This protein binds this small molecule.
Small molecule (SMILES): N[C@@H](CCC(=O)O)C(=O)O

Sequence of chain 1.C:
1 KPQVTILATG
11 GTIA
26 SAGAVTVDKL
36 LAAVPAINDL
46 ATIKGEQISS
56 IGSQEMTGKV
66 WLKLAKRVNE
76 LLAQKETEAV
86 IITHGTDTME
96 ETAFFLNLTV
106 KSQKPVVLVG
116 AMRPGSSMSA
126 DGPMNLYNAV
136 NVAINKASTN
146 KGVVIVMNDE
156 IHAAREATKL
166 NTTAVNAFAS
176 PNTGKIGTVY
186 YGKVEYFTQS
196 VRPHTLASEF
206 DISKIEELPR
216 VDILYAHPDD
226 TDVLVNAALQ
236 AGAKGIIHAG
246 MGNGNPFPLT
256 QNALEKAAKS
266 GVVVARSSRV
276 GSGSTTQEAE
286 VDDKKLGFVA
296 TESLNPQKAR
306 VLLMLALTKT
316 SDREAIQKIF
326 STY

Sequence of chain 1.D:
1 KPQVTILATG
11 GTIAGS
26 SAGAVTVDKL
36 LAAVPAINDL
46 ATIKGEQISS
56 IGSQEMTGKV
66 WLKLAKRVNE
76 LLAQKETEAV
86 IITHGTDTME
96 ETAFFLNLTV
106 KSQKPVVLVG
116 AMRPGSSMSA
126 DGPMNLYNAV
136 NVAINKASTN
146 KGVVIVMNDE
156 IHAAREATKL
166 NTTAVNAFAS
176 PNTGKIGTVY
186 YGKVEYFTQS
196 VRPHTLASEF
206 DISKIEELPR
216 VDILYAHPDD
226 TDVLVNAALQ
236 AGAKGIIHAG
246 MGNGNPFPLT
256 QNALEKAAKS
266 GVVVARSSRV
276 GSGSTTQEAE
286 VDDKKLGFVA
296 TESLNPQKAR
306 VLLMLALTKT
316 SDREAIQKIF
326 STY

Binding-site contacts:
Ligand atom N contacts residue ASN250 of chain 1.D at 3.5 Å (h-bond).
Ligand atom OXT contacts residue GLY57 of chain 1.C at 3.4 Å.
Ligand atom C contacts residue SER58 of chain 1.C at 3.6 Å.
Ligand atom CD contacts residue THR91 of chain 1.C at 3.6 Å.
Ligand atom N contacts residue GLN59 of chain 1.C at 3.9 Å.
Ligand atom OE2 contacts residue HIS89 of chain 1.C at 4.5 Å.
Ligand atom CA contacts residue GLU285 of chain 1.D at 3.1 Å.
Ligand atom OE2 contacts residue ALA116 of chain 1.C at 3.3 Å (h-bond).
Ligand atom N contacts residue ASP92 of chain 1.C at 2.9 Å (salt-bridge).
Ligand atom CA contacts residue GLN59 of chain 1.C at 3.5 Å.
Ligand atom OE1 contacts residue THR91 of chain 1.C at 3.0 Å (h-bond).
Ligand atom OE1 contacts residue ALA116 of chain 1.C at 3.5 Å (h-bond).
Ligand atom CB contacts residue GLU285 of chain 1.D at 3.2 Å.
Ligand atom CA contacts residue ASP92 of chain 1.C at 4.1 Å.
Ligand atom O contacts residue THR91 of chain 1.C at 3.5 Å (h-bond).
Ligand atom OXT contacts residue GLY90 of chain 1.C at 3.1 Å.
Ligand atom N contacts residue GLU285 of chain 1.D at 2.6 Å (salt-bridge).
Ligand atom OXT contacts residue THR91 of chain 1.C at 4.4 Å.
Ligand atom CD contacts residue ALA116 of chain 1.C at 3.5 Å (hydrophobic).
Ligand atom OE2 contacts residue THR91 of chain 1.C at 3.0 Å (h-bond).
Ligand atom OXT contacts residue SER58 of chain 1.C at 3.0 Å (h-bond).
Ligand atom CD contacts residue GLY90 of chain 1.C at 4.0 Å.
Ligand atom CG contacts residue GLY90 of chain 1.C at 4.4 Å.
Ligand atom O contacts residue GLN59 of chain 1.C at 3.7 Å.
Ligand atom C contacts residue GLY90 of chain 1.C at 3.6 Å.
Ligand atom O contacts residue ASP92 of chain 1.C at 3.3 Å.
Ligand atom OE2 contacts residue GLY90 of chain 1.C at 3.2 Å.
Ligand atom OXT contacts residue GLN59 of chain 1.C at 3.6 Å.
Ligand atom O contacts residue SER58 of chain 1.C at 2.8 Å (h-bond).
Ligand atom C contacts residue ASP92 of chain 1.C at 4.2 Å.
Ligand atom C contacts residue GLY57 of chain 1.C at 4.2 Å.
Ligand atom C contacts residue GLN59 of chain 1.C at 3.4 Å.
Ligand atom O contacts residue GLY90 of chain 1.C at 3.4 Å.
Ligand atom C contacts residue THR91 of chain 1.C at 4.2 Å.